Sequence of chain 1.A:
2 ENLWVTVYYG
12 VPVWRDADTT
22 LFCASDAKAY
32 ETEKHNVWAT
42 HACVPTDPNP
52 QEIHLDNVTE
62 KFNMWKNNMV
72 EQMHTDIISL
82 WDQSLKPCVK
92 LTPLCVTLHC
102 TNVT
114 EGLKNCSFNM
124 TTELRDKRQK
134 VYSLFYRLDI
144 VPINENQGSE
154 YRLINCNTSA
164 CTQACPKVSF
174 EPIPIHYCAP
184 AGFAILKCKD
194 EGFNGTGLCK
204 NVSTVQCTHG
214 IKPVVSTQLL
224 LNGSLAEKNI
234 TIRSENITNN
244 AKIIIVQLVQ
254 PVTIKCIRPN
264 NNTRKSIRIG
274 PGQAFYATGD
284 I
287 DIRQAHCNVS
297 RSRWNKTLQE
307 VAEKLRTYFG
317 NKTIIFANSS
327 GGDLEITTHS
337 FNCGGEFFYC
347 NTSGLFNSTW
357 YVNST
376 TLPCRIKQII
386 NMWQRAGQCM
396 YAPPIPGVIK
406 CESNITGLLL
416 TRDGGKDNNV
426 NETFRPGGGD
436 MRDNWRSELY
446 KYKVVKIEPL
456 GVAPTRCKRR

This protein binds this small molecule.
Small molecule (SMILES): CC(=O)N[C@@H]1[C@@H](O)[C@H](O)[C@@H](CO)O[C@H]1O

Binding-site contacts:
Ligand atom C1 contacts residue NAG1 of chain 1.S at 4.5 Å.
Ligand atom C3 contacts residue ASN409 of chain 1.A at 3.9 Å.
Ligand atom C7 contacts residue ASN409 of chain 1.A at 3.9 Å.
Ligand atom O6 contacts residue LEU228 of chain 1.A at 4.5 Å.
Ligand atom O5 contacts residue ASN409 of chain 1.A at 2.3 Å (h-bond).
Ligand atom O5 contacts residue NAG1 of chain 1.S at 4.3 Å.
Ligand atom C8 contacts residue ASN409 of chain 1.A at 4.1 Å.
Ligand atom C2 contacts residue ASN409 of chain 1.A at 2.5 Å.
Ligand atom C5 contacts residue ASN409 of chain 1.A at 3.7 Å.
Ligand atom C1 contacts residue PRO254 of chain 1.A at 4.5 Å (hydrophobic).
Ligand atom C1 contacts residue ASN409 of chain 1.A at 1.4 Å.
Ligand atom C8 contacts residue GLU407 of chain 1.A at 3.3 Å.
Ligand atom N2 contacts residue THR256 of chain 1.A at 4.2 Å.
Ligand atom C8 contacts residue THR256 of chain 1.A at 3.7 Å.
Ligand atom N2 contacts residue ASN409 of chain 1.A at 2.9 Å (h-bond).
Ligand atom C4 contacts residue ASN409 of chain 1.A at 4.3 Å.